Sequence of chain 10.B:
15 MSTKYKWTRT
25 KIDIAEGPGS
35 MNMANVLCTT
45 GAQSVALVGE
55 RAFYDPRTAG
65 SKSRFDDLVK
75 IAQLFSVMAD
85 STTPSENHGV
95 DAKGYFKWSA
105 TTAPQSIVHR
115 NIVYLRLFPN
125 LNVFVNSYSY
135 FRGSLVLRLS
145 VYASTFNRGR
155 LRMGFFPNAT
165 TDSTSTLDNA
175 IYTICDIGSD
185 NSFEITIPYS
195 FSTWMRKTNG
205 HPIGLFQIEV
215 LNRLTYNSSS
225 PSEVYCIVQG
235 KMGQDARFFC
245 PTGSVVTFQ

Sequence of chain 8.B:
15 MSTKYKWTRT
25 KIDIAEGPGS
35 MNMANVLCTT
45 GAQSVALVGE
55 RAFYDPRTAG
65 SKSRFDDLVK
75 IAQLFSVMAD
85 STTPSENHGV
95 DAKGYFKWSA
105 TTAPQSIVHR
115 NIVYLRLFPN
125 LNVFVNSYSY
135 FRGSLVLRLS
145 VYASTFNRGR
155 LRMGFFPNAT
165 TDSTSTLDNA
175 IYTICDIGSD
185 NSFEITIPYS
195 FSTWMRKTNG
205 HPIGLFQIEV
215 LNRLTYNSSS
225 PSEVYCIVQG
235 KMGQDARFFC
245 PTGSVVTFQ

Binding-site contacts:
Ligand atom C4 contacts residue ARG68 of chain 10.B at 3.7 Å.
Ligand atom C2' contacts residue ARG55 of chain 10.B at 3.6 Å.
Ligand atom C5 contacts residue TRP21 of chain 8.B at 3.4 Å (hydrophobic).
Ligand atom OP1 contacts residue LYS18 of chain 7.B at 3.3 Å (salt-bridge).
Ligand atom N2 contacts residue ALA56 of chain 10.B at 3.3 Å (h-bond).
Ligand atom N1 contacts residue TYR58 of chain 10.B at 3.6 Å.
Ligand atom O6 contacts residue TYR58 of chain 10.B at 3.0 Å (h-bond).
Ligand atom C6 contacts residue TYR58 of chain 10.B at 3.5 Å (hydrophobic).
Ligand atom OP2 contacts residue THR17 of chain 8.B at 3.2 Å.
Ligand atom N3 contacts residue TRP21 of chain 8.B at 3.8 Å.
Ligand atom P contacts residue TYR19 of chain 7.B at 3.7 Å.
Ligand atom O3' contacts residue TYR19 of chain 7.B at 3.0 Å (h-bond).
Ligand atom C2 contacts residue TRP21 of chain 8.B at 3.8 Å (hydrophobic).
Ligand atom C1' contacts residue ARG55 of chain 10.B at 3.4 Å.
Ligand atom C5' contacts residue ARG202 of chain 10.A at 3.0 Å.
Ligand atom O4' contacts residue CYS203 of chain 10.A at 3.5 Å (h-bond).
Ligand atom C4 contacts residue TRP21 of chain 8.B at 3.7 Å (hydrophobic).
Ligand atom C2 contacts residue ALA56 of chain 10.B at 3.7 Å (hydrophobic).
Ligand atom O4' contacts residue TRP21 of chain 8.B at 3.6 Å.
Ligand atom O2 contacts residue ARG55 of chain 10.B at 3.2 Å (salt-bridge).
Ligand atom O4 contacts residue TRP21 of chain 8.B at 3.6 Å.
Ligand atom O2' contacts residue THR17 of chain 8.B at 3.3 Å (h-bond).
Ligand atom O2' contacts residue ARG55 of chain 10.B at 2.7 Å (salt-bridge).
Ligand atom OP1 contacts residue TYR19 of chain 7.B at 3.1 Å (h-bond).
Ligand atom O4 contacts residue ASN205 of chain 10.A at 3.4 Å (h-bond).
Ligand atom C1' contacts residue TRP21 of chain 8.B at 3.7 Å (hydrophobic).
Ligand atom N2 contacts residue THR17 of chain 8.B at 3.8 Å.
Ligand atom N3 contacts residue ASN205 of chain 10.A at 3.7 Å.
Ligand atom C6 contacts residue TRP21 of chain 8.B at 3.3 Å (hydrophobic).
Ligand atom O3' contacts residue ARG55 of chain 10.B at 3.6 Å.
Ligand atom N1 contacts residue TRP21 of chain 8.B at 3.5 Å.
Ligand atom N3 contacts residue ARG55 of chain 10.B at 3.5 Å (salt-bridge).
Ligand atom N1 contacts residue ALA56 of chain 10.B at 3.2 Å (h-bond).
Ligand atom OP2 contacts residue MET15 of chain 8.B at 3.5 Å.
Ligand atom OP2 contacts residue ARG202 of chain 10.A at 2.5 Å (salt-bridge).
Ligand atom O2' contacts residue TYR19 of chain 7.B at 3.4 Å.
Ligand atom P contacts residue ARG202 of chain 10.A at 3.8 Å.
Ligand atom O2 contacts residue TYR58 of chain 10.B at 3.8 Å.
Ligand atom O4 contacts residue ARG68 of chain 10.B at 3.7 Å.
Ligand atom N2 contacts residue ARG55 of chain 10.B at 3.7 Å.

Sequence of chain 7.B:
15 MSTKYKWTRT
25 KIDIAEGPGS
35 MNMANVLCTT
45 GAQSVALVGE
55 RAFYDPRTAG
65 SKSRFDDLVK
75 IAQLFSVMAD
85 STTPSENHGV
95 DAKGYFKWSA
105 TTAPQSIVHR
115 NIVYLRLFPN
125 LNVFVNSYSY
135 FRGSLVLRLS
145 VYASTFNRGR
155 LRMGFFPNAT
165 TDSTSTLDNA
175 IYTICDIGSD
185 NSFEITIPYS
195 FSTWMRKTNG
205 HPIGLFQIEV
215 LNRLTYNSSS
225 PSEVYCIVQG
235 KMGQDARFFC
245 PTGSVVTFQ

Sequence of chain 10.A:
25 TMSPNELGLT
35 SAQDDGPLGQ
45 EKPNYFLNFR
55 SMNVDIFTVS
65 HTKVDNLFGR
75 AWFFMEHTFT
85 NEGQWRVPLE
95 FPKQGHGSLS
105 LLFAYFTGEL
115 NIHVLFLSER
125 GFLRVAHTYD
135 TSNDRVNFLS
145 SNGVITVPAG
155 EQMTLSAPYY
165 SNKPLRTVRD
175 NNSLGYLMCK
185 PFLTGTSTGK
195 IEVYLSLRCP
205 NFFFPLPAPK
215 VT

The small molecule below binds the protein below.
Small molecule (SMILES): Nc1nc(=O)c2ncn([C@@H]3O[C@H](CO)[C@@H](O[P](=O)(O)OC[C@H]4O[C@@H](n5ccc(=O)[nH]c5=O)[C@H](O)[C@@H]4O[P](=O)(O)OC[C@H]4O[C@@H](n5ccc(=O)[nH]c5=O)[C@H](O)[C@@H]4O[P](=O)(O)OC[C@H]4O[C@@H](n5ccc(=O)[nH]c5=O)[C@H](O)[C@@H]4O[P](=O)(O)OC[C@H]4O[C@@H](n5ccc(=O)[nH]c5=O)[C@H](O)[C@@H]4O[P](=O)(O)OC[C@H]4O[C@@H](n5ccc(=O)[nH]c5=O)[C@H](O)[C@@H]4O)[C@H]3O)c2[nH]1